This protein binds this small molecule.
Small molecule (SMILES): O=C1NCCN1

Sequence of chain 2.B:
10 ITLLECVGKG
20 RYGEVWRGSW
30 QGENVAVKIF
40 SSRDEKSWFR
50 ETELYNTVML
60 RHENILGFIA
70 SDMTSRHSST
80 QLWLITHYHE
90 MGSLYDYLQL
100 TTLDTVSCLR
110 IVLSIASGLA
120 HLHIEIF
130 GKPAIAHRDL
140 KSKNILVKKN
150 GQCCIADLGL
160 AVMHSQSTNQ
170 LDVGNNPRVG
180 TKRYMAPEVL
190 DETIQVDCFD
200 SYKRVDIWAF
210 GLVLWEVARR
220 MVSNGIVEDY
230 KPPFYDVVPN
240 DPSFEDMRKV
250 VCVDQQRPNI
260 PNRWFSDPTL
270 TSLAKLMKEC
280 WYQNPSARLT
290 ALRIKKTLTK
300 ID

Binding-site contacts:
Ligand atom C05 contacts residue ASP196 of chain 2.B at 3.6 Å.
Ligand atom O01 contacts residue HIS163 of chain 2.B at 3.2 Å (h-bond).
Ligand atom N06 contacts residue LEU170 of chain 2.B at 4.1 Å.
Ligand atom N03 contacts residue ASN168 of chain 2.B at 3.0 Å (h-bond).
Ligand atom C02 contacts residue LEU170 of chain 2.B at 3.7 Å (hydrophobic).
Ligand atom O01 contacts residue ASN168 of chain 2.B at 3.3 Å (h-bond).
Ligand atom O01 contacts residue LEU170 of chain 2.B at 3.6 Å.
Ligand atom N03 contacts residue LEU170 of chain 2.B at 4.1 Å.
Ligand atom C02 contacts residue ASN168 of chain 2.B at 3.6 Å.
Ligand atom C02 contacts residue ASP196 of chain 2.B at 4.0 Å.
Ligand atom C04 contacts residue ASN168 of chain 2.B at 3.9 Å.
Ligand atom N06 contacts residue ASP196 of chain 2.B at 2.8 Å (salt-bridge).
Ligand atom O01 contacts residue ASP196 of chain 2.B at 4.4 Å.
Ligand atom C02 contacts residue HIS163 of chain 2.B at 4.2 Å.